Binding-site contacts:
Ligand atom CAI contacts residue ILE58 of chain 1.L at 3.9 Å (hydrophobic).
Ligand atom OAE contacts residue SER60 of chain 1.L at 2.8 Å (h-bond).
Ligand atom CBA contacts residue SER60 of chain 1.L at 3.8 Å.
Ligand atom NAQ contacts residue HIS59 of chain 1.L at 2.9 Å (h-bond).
Ligand atom CAO contacts residue TRP37 of chain 1.L at 3.6 Å (hydrophobic).
Ligand atom CAO contacts residue TYR47 of chain 1.L at 3.4 Å (hydrophobic).
Ligand atom CAL contacts residue ARG56 of chain 1.L at 4.0 Å.
Ligand atom CAM contacts residue HIS59 of chain 1.L at 3.9 Å.
Ligand atom CAZ contacts residue ILE58 of chain 1.L at 3.8 Å (hydrophobic).
Ligand atom OAD contacts residue PHE40 of chain 1.L at 3.7 Å.
Ligand atom OAD contacts residue HIS64 of chain 1.L at 3.5 Å.
Ligand atom NAP contacts residue ARG56 of chain 1.L at 3.1 Å (salt-bridge).
Ligand atom CBB contacts residue TRP37 of chain 1.L at 4.0 Å (hydrophobic).
Ligand atom SAF contacts residue TYR47 of chain 1.L at 3.0 Å (h-bond).
Ligand atom CAL contacts residue PRO48 of chain 1.L at 3.2 Å (hydrophobic).
Ligand atom CAK contacts residue ILE58 of chain 1.L at 3.5 Å (hydrophobic).
Ligand atom CBA contacts residue TYR47 of chain 1.L at 4.0 Å (hydrophobic).
Ligand atom SAS contacts residue PHE25 of chain 1.L at 3.9 Å.
Ligand atom CBA contacts residue TRP66 of chain 1.L at 3.6 Å (hydrophobic).
Ligand atom CAU contacts residue HIS59 of chain 1.L at 3.6 Å.
Ligand atom CAN contacts residue TRP66 of chain 1.L at 3.7 Å (hydrophobic).
Ligand atom SAG contacts residue TYR61 of chain 1.L at 3.9 Å.
Ligand atom CAB contacts residue ARG56 of chain 1.L at 3.9 Å.
Ligand atom OAD contacts residue TYR61 of chain 1.L at 3.7 Å.
Ligand atom OAE contacts residue TRP37 of chain 1.L at 3.9 Å.
Ligand atom CBA contacts residue HIS64 of chain 1.L at 3.8 Å.
Ligand atom CAJ contacts residue TYR47 of chain 1.L at 4.0 Å (hydrophobic).
Ligand atom CAY contacts residue TYR47 of chain 1.L at 3.8 Å (hydrophobic).
Ligand atom CAN contacts residue TYR47 of chain 1.L at 4.0 Å (hydrophobic).
Ligand atom NBD contacts residue TYR47 of chain 1.L at 4.0 Å.
Ligand atom SAS contacts residue TYR47 of chain 1.L at 3.9 Å.
Ligand atom CBC contacts residue HIS59 of chain 1.L at 3.4 Å.
Ligand atom CAN contacts residue HIS59 of chain 1.L at 3.4 Å.
Ligand atom CAY contacts residue ILE58 of chain 1.L at 3.9 Å (hydrophobic).
Ligand atom OAE contacts residue HIS64 of chain 1.L at 2.7 Å (h-bond).
Ligand atom CAI contacts residue HIS59 of chain 1.L at 3.6 Å.
Ligand atom CAW contacts residue ARG56 of chain 1.L at 3.9 Å.
Ligand atom CAC contacts residue TRP37 of chain 1.L at 3.8 Å (hydrophobic).
Ligand atom NAP contacts residue PRO48 of chain 1.L at 3.7 Å.
Ligand atom CBA contacts residue TRP37 of chain 1.L at 3.9 Å (hydrophobic).

Sequence of chain 1.L:
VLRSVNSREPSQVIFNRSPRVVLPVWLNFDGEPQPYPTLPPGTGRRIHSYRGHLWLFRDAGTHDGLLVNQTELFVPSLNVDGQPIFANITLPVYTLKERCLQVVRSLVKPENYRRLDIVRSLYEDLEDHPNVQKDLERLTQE

This small molecule binds to this protein.
Small molecule (SMILES): CC(=O)N[C@@H](C)C(=S)N1C[C@H](O)C[C@H]1C(=S)NCc1ccc(-c2scnc2C)cc1